Sequence of chain 1.H:
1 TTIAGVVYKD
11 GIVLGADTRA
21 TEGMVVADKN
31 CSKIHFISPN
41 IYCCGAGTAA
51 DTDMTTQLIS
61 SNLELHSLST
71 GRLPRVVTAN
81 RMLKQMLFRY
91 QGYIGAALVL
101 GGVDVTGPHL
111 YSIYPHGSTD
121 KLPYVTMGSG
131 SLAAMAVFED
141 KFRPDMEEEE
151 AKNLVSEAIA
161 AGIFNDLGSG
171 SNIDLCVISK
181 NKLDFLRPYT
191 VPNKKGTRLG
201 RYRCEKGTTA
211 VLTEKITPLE

Binding-site contacts:
Ligand atom C22 contacts residue THR1 of chain 1.H at 3.1 Å.
Ligand atom C18 contacts residue THR21 of chain 1.H at 4.0 Å.
Ligand atom C3 contacts residue ASP125 of chain 1.I at 3.7 Å.
Ligand atom C18 contacts residue GLY47 of chain 1.H at 3.9 Å.
Ligand atom C1 contacts residue ASP125 of chain 1.I at 3.6 Å.
Ligand atom C4 contacts residue GLU22 of chain 1.H at 3.7 Å.
Ligand atom N20 contacts residue THR1 of chain 1.H at 3.7 Å.
Ligand atom B26 contacts residue THR1 of chain 1.H at 1.5 Å.
Ligand atom C25 contacts residue LYS33 of chain 1.H at 4.0 Å.
Ligand atom C21 contacts residue THR1 of chain 1.H at 2.5 Å.
Ligand atom C2 contacts residue ASP125 of chain 1.I at 3.9 Å.
Ligand atom C5 contacts residue GLU22 of chain 1.H at 3.6 Å.
Ligand atom C6 contacts residue ASP125 of chain 1.I at 3.1 Å.
Ligand atom O8 contacts residue ALA49 of chain 1.H at 2.9 Å (h-bond).
Ligand atom C10 contacts residue GLY47 of chain 1.H at 3.7 Å.
Ligand atom C24 contacts residue ALA49 of chain 1.H at 3.8 Å (hydrophobic).
Ligand atom C25 contacts residue CYS31 of chain 1.H at 3.4 Å (hydrophobic).
Ligand atom CL6 contacts residue ASP125 of chain 1.I at 4.0 Å.
Ligand atom O19 contacts residue THR21 of chain 1.H at 3.0 Å (h-bond).
Ligand atom O19 contacts residue ALA20 of chain 1.H at 3.4 Å.
Ligand atom O27 contacts residue ALA46 of chain 1.H at 3.5 Å.
Ligand atom C21 contacts residue GLY47 of chain 1.H at 3.8 Å.
Ligand atom O27 contacts residue GLY47 of chain 1.H at 2.8 Å (h-bond).
Ligand atom O8 contacts residue THR48 of chain 1.H at 3.6 Å.
Ligand atom O28 contacts residue THR1 of chain 1.H at 2.5 Å (h-bond).
Ligand atom C4 contacts residue ASP125 of chain 1.I at 3.3 Å.
Ligand atom O27 contacts residue THR1 of chain 1.H at 2.5 Å (h-bond).
Ligand atom CL3 contacts residue ALA20 of chain 1.H at 4.0 Å.
Ligand atom C2 contacts residue THR21 of chain 1.H at 4.0 Å.
Ligand atom C10 contacts residue THR21 of chain 1.H at 3.6 Å.
Ligand atom C25 contacts residue ALA20 of chain 1.H at 3.5 Å (hydrophobic).
Ligand atom C22 contacts residue GLY47 of chain 1.H at 3.7 Å.
Ligand atom C7 contacts residue THR21 of chain 1.H at 4.0 Å.
Ligand atom C24 contacts residue THR52 of chain 1.H at 3.7 Å.
Ligand atom N9 contacts residue THR21 of chain 1.H at 3.0 Å (h-bond).
Ligand atom CL6 contacts residue LEU126 of chain 1.I at 3.8 Å.
Ligand atom N20 contacts residue GLY47 of chain 1.H at 3.0 Å (h-bond).
Ligand atom C23 contacts residue ALA49 of chain 1.H at 3.7 Å (hydrophobic).
Ligand atom C7 contacts residue ALA49 of chain 1.H at 4.0 Å (hydrophobic).
Ligand atom C5 contacts residue ASP125 of chain 1.I at 3.0 Å.

Sequence of chain 1.I:
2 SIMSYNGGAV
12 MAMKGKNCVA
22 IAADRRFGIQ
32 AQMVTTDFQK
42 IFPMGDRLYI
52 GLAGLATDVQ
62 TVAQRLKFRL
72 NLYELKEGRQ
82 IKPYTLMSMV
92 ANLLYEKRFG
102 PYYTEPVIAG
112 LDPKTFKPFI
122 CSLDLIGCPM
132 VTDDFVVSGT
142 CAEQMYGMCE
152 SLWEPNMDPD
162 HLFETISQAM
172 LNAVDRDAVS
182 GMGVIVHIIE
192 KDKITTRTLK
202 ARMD

The protein below binds the small molecule below.
Small molecule (SMILES): CC(C)C[C@H](NC(=O)CNC(=O)c1cc(Cl)ccc1Cl)B(O)O